A protein and the small-molecule ligand that binds it are described below.
Small molecule (SMILES): Nc1ncnc2c1ncn2[C@@H]1O[C@H](COP(=O)(O)OP(=O)(O)OP(O)(O)=S)[C@@H](O)[C@H]1O

Sequence of chain 1.D:
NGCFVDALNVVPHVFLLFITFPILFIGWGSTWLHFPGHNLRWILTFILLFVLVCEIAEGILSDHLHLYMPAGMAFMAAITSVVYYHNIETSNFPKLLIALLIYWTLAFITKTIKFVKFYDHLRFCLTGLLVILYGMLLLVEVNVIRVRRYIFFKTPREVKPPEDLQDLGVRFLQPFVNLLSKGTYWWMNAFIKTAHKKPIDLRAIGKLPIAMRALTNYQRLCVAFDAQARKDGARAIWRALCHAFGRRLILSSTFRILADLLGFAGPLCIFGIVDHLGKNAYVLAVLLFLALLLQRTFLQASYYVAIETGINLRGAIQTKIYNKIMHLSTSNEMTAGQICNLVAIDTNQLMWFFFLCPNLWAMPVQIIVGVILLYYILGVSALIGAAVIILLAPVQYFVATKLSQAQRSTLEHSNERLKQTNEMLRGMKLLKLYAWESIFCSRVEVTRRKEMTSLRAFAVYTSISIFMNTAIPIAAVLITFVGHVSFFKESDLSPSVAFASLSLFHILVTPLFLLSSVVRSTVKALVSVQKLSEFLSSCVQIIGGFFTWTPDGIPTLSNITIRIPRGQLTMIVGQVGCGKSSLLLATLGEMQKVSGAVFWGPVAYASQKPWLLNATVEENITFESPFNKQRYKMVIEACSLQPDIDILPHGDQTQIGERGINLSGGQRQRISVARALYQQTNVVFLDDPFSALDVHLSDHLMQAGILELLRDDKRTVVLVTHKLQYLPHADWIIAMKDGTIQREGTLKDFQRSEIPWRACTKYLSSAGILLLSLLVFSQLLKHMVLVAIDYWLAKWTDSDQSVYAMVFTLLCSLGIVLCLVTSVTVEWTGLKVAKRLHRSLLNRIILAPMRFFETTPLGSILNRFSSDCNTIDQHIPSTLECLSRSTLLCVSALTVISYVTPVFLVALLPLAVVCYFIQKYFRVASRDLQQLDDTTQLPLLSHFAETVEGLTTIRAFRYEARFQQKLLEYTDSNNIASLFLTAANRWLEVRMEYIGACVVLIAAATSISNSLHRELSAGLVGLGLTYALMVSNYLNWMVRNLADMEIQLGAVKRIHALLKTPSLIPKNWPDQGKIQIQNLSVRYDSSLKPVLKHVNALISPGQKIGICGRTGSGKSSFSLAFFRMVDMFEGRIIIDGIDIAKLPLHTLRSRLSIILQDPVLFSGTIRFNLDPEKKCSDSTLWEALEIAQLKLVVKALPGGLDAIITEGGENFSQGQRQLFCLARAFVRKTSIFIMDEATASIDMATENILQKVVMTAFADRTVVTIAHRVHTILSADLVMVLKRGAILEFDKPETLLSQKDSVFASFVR

Binding-site contacts:
Ligand atom O1B contacts residue VAL715 of chain 1.D at 3.7 Å.
Ligand atom N3 contacts residue TRP688 of chain 1.D at 3.7 Å.
Ligand atom O1B contacts residue GLY716 of chain 1.D at 2.6 Å (h-bond).
Ligand atom O2B contacts residue LYS719 of chain 1.D at 2.6 Å (salt-bridge).
Ligand atom N6 contacts residue THR404 of chain 1.D at 3.4 Å.
Ligand atom O3B contacts residue SER720 of chain 1.D at 3.5 Å (h-bond).
Ligand atom C6 contacts residue TRP688 of chain 1.D at 3.3 Å (hydrophobic).
Ligand atom O2G contacts residue GLN775 of chain 1.D at 3.6 Å (h-bond).
Ligand atom N7 contacts residue TRP688 of chain 1.D at 3.7 Å.
Ligand atom PB contacts residue CYS717 of chain 1.D at 4.0 Å.
Ligand atom O2G contacts residue LYS719 of chain 1.D at 3.8 Å.
Ligand atom S1G contacts residue GLN775 of chain 1.D at 2.7 Å (h-bond).
Ligand atom PB contacts residue LYS719 of chain 1.D at 3.9 Å.
Ligand atom N6 contacts residue TRP688 of chain 1.D at 3.5 Å.
Ligand atom O1A contacts residue SER721 of chain 1.D at 2.4 Å (h-bond).
Ligand atom O5' contacts residue SER721 of chain 1.D at 3.7 Å.
Ligand atom PB contacts residue GLY716 of chain 1.D at 3.9 Å.
Ligand atom O2B contacts residue SER720 of chain 1.D at 3.9 Å.
Ligand atom PA contacts residue SER721 of chain 1.D at 3.6 Å.
Ligand atom O2B contacts residue GLY718 of chain 1.D at 2.7 Å (h-bond).
Ligand atom C5' contacts residue SER721 of chain 1.D at 3.8 Å.
Ligand atom C4 contacts residue TRP688 of chain 1.D at 3.8 Å (hydrophobic).
Ligand atom O1B contacts residue CYS717 of chain 1.D at 3.6 Å (h-bond).
Ligand atom C2 contacts residue SER405 of chain 1.D at 3.9 Å.
Ligand atom C5 contacts residue TRP688 of chain 1.D at 3.5 Å (hydrophobic).
Ligand atom O2A contacts residue SER720 of chain 1.D at 3.9 Å.
Ligand atom C2 contacts residue TRP688 of chain 1.D at 3.6 Å (hydrophobic).
Ligand atom O1A contacts residue GLY718 of chain 1.D at 3.7 Å.
Ligand atom O1A contacts residue SER720 of chain 1.D at 4.0 Å.
Ligand atom O3B contacts residue LYS719 of chain 1.D at 3.8 Å.
Ligand atom O2G contacts residue SER720 of chain 1.D at 3.8 Å.
Ligand atom O2B contacts residue CYS717 of chain 1.D at 3.3 Å (h-bond).
Ligand atom O4' contacts residue TRP688 of chain 1.D at 3.7 Å.
Ligand atom O3A contacts residue GLY716 of chain 1.D at 3.9 Å.
Ligand atom PG contacts residue SER720 of chain 1.D at 3.7 Å.
Ligand atom N1 contacts residue TRP688 of chain 1.D at 3.5 Å.
Ligand atom O1B contacts residue LYS719 of chain 1.D at 4.0 Å.
Ligand atom O1A contacts residue LYS719 of chain 1.D at 4.0 Å.
Ligand atom N1 contacts residue SER405 of chain 1.D at 3.9 Å.
Ligand atom S1G contacts residue SER720 of chain 1.D at 3.2 Å (h-bond).